Sequence of chain 1.C:
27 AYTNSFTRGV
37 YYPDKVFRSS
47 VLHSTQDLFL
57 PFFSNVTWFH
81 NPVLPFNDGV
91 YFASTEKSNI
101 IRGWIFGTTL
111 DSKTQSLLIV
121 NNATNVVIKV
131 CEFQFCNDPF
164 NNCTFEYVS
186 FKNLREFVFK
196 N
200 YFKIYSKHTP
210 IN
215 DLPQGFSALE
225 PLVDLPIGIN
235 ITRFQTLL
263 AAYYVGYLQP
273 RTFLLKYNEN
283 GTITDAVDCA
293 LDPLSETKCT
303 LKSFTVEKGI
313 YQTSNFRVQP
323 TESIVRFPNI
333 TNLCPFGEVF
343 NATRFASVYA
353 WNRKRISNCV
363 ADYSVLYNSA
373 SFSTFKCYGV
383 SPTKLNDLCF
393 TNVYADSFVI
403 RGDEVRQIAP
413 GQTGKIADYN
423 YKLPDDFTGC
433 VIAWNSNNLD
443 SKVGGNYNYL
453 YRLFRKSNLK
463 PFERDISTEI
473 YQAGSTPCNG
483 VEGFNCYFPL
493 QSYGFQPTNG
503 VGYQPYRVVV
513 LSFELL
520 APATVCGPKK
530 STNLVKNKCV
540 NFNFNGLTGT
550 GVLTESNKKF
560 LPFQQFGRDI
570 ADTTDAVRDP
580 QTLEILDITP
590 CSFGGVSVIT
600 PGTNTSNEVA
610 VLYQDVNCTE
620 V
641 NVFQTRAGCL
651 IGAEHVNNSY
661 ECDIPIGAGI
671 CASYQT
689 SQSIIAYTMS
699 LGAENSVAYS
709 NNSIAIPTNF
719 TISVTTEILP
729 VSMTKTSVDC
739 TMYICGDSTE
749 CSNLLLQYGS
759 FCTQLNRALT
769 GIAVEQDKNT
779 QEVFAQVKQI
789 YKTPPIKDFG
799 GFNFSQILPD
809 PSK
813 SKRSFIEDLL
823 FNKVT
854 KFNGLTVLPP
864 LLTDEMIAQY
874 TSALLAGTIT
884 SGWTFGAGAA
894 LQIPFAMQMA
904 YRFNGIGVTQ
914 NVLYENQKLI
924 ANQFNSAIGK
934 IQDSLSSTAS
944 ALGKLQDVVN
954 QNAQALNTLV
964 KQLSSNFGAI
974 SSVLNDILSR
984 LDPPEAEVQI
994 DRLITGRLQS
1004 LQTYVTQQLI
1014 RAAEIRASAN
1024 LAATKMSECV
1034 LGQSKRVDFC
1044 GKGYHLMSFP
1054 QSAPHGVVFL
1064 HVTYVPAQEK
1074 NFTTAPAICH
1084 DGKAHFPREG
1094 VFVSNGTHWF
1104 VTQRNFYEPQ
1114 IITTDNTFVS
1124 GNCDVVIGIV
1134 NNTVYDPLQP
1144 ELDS

Binding-site contacts:
Ligand atom O5 contacts residue THR618 of chain 1.C at 4.3 Å.
Ligand atom C4 contacts residue ASN616 of chain 1.C at 4.2 Å.
Ligand atom C2 contacts residue ASN616 of chain 1.C at 2.5 Å.
Ligand atom C3 contacts residue ASN616 of chain 1.C at 3.8 Å.
Ligand atom N2 contacts residue ASN616 of chain 1.C at 2.6 Å (h-bond).
Ligand atom C5 contacts residue ASN616 of chain 1.C at 3.6 Å.
Ligand atom C7 contacts residue ASN616 of chain 1.C at 2.9 Å.
Ligand atom C1 contacts residue ASN616 of chain 1.C at 1.4 Å.
Ligand atom O5 contacts residue ASN616 of chain 1.C at 2.3 Å (h-bond).
Ligand atom O7 contacts residue ASN616 of chain 1.C at 3.6 Å (h-bond).
Ligand atom C8 contacts residue ASN616 of chain 1.C at 3.3 Å.

This protein binds this small molecule.
Small molecule (SMILES): CC(=O)N[C@@H]1[C@@H](O)[C@H](O)[C@@H](CO)O[C@H]1O